This protein binds this small molecule.
Small molecule (SMILES): CC(=O)N[C@H]1[C@H](O[C@H]2[C@H](O)[C@@H](NC(C)=O)CO[C@@H]2CO)O[C@H](CO)[C@@H](O[C@@H]2O[C@H](CO)[C@@H](O)[C@H](O[C@H]3O[C@H](CO)[C@@H](O)[C@H](O)[C@@H]3O)[C@@H]2O)[C@@H]1O

Binding-site contacts:
Ligand atom N2 contacts residue LYS67 of chain 1.Q at 4.2 Å.
Ligand atom O7 contacts residue GLY29 of chain 1.X at 3.6 Å.
Ligand atom C3 contacts residue ASN246 of chain 1.Q at 3.9 Å.
Ligand atom O2 contacts residue SER51 of chain 1.X at 3.8 Å.
Ligand atom O5 contacts residue ASN246 of chain 1.Q at 2.4 Å (h-bond).
Ligand atom C6 contacts residue ASP49 of chain 1.X at 4.1 Å.
Ligand atom O3 contacts residue SER51 of chain 1.X at 3.2 Å (h-bond).
Ligand atom C1 contacts residue ASN246 of chain 1.Q at 1.4 Å.
Ligand atom C5 contacts residue ASN246 of chain 1.Q at 3.7 Å.
Ligand atom C1 contacts residue ASN30 of chain 1.X at 4.1 Å.
Ligand atom N2 contacts residue GLU245 of chain 1.Q at 4.1 Å.
Ligand atom C2 contacts residue ASN246 of chain 1.Q at 2.6 Å.
Ligand atom C2 contacts residue GLU245 of chain 1.Q at 4.2 Å.
Ligand atom N2 contacts residue ASN246 of chain 1.Q at 3.0 Å (h-bond).
Ligand atom O6 contacts residue TYR111 of chain 1.W at 4.1 Å.
Ligand atom O3 contacts residue ARG52 of chain 1.X at 4.4 Å.
Ligand atom C7 contacts residue ASN246 of chain 1.Q at 3.6 Å.
Ligand atom O7 contacts residue ASN246 of chain 1.Q at 3.8 Å.
Ligand atom C3 contacts residue SER51 of chain 1.X at 4.3 Å.
Ligand atom C6 contacts residue TYR111 of chain 1.W at 3.9 Å (hydrophobic).
Ligand atom C4 contacts residue ASN246 of chain 1.Q at 4.3 Å.

Sequence of chain 1.W:
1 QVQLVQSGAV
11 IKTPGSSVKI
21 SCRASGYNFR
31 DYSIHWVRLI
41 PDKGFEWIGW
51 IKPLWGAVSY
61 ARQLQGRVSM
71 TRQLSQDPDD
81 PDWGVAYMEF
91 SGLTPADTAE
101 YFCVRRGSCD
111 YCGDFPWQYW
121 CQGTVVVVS

Sequence of chain 1.X:
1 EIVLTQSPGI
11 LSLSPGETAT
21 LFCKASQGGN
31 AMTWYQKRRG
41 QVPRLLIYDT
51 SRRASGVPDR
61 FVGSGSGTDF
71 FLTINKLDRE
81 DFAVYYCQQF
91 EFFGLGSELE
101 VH

Sequence of chain 1.Q:
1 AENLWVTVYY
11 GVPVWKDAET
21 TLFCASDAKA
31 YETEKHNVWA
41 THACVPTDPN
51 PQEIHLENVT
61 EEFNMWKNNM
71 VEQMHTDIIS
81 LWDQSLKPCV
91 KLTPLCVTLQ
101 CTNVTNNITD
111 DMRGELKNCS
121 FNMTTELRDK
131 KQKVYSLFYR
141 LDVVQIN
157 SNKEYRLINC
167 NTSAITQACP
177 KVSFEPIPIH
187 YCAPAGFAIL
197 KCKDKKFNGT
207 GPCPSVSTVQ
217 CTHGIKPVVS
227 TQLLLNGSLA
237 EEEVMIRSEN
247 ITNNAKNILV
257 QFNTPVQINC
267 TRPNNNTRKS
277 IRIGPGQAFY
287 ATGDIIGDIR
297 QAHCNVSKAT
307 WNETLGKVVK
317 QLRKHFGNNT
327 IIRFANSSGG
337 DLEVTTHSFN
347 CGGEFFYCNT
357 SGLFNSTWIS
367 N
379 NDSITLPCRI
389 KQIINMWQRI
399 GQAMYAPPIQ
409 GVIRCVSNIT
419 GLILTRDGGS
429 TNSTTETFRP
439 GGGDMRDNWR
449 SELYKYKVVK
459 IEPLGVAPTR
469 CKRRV